Binding-site contacts:
Ligand atom C12 contacts residue TYR130 of chain 5.A at 3.5 Å (hydrophobic).
Ligand atom F64 contacts residue ARG173 of chain 1.A at 3.2 Å.
Ligand atom C22 contacts residue LEU56 of chain 5.A at 3.6 Å (hydrophobic).
Ligand atom C20 contacts residue ASN57 of chain 5.A at 3.5 Å.
Ligand atom F26 contacts residue LEU69 of chain 5.A at 3.4 Å.
Ligand atom N06 contacts residue ASN57 of chain 5.A at 2.9 Å (h-bond).
Ligand atom C12 contacts residue THR107 of chain 5.A at 3.5 Å.
Ligand atom C12 contacts residue ASN53 of chain 5.A at 3.2 Å.
Ligand atom C08 contacts residue THR107 of chain 5.A at 3.4 Å.
Ligand atom F26 contacts residue LYS70 of chain 5.A at 3.1 Å.
Ligand atom CL47 contacts residue ASN74 of chain 5.A at 3.0 Å.
Ligand atom C09 contacts residue THR107 of chain 5.A at 3.6 Å.
Ligand atom F26 contacts residue MET66 of chain 5.A at 3.6 Å.
Ligand atom F27 contacts residue MET66 of chain 5.A at 3.0 Å.
Ligand atom N43 contacts residue ASN57 of chain 5.A at 2.6 Å (h-bond).
Ligand atom C07 contacts residue THR107 of chain 5.A at 3.3 Å.
Ligand atom CL47 contacts residue ILE73 of chain 5.A at 3.4 Å.
Ligand atom C21 contacts residue LEU56 of chain 5.A at 3.5 Å (hydrophobic).
Ligand atom C19 contacts residue ASN53 of chain 5.A at 3.5 Å.
Ligand atom C44 contacts residue ASN57 of chain 5.A at 3.4 Å.
Ligand atom F26 contacts residue ILE73 of chain 5.A at 3.2 Å.
Ligand atom F27 contacts residue LEU56 of chain 5.A at 3.5 Å.
Ligand atom O57 contacts residue PRO38 of chain 1.A at 3.5 Å.
Ligand atom C04 contacts residue ASN53 of chain 5.A at 3.5 Å.
Ligand atom C23 contacts residue MET66 of chain 5.A at 3.3 Å (hydrophobic).
Ligand atom C32 contacts residue LYS70 of chain 5.A at 3.5 Å.
Ligand atom O51 contacts residue ASN74 of chain 5.A at 3.4 Å (h-bond).
Ligand atom C19 contacts residue ASN57 of chain 5.A at 3.1 Å.
Ligand atom C31 contacts residue LYS70 of chain 5.A at 3.5 Å.
Ligand atom C01 contacts residue ASN57 of chain 5.A at 3.4 Å.
Ligand atom F42 contacts residue LYS70 of chain 5.A at 3.0 Å.
Ligand atom C11 contacts residue TYR130 of chain 5.A at 3.4 Å (hydrophobic).
Ligand atom O50 contacts residue LYS70 of chain 5.A at 3.3 Å (salt-bridge).
Ligand atom O51 contacts residue LYS70 of chain 5.A at 3.4 Å.
Ligand atom C24 contacts residue LYS70 of chain 5.A at 3.5 Å.
Ligand atom C21 contacts residue ASN57 of chain 5.A at 3.0 Å.
Ligand atom O29 contacts residue LYS70 of chain 5.A at 3.0 Å (salt-bridge).
Ligand atom C39 contacts residue GLN63 of chain 5.A at 3.2 Å.
Ligand atom C02 contacts residue ASN57 of chain 5.A at 3.5 Å.
Ligand atom F41 contacts residue GLN63 of chain 5.A at 3.6 Å.

The protein below binds the small molecule below.
Small molecule (SMILES): CC(C)(C#Cc1ccc(-c2ccc(Cl)c3c(NS(C)(=O)=O)nn(CC(F)(F)F)c23)c([C@H](Cc2cc(F)cc(F)c2)NC(=O)Cn2nc(C(F)(F)F)c3c2C(F)(F)[C@@H]2C[C@H]32)n1)S(C)(=O)=O

Sequence of chain 1.A:
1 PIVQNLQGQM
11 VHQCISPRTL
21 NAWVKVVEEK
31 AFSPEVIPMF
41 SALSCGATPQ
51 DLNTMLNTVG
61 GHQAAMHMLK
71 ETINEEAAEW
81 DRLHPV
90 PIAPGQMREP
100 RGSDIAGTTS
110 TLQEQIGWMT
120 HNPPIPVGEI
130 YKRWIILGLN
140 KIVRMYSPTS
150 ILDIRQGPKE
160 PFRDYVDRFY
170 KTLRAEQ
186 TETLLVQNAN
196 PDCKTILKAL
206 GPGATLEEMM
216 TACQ

Sequence of chain 5.A:
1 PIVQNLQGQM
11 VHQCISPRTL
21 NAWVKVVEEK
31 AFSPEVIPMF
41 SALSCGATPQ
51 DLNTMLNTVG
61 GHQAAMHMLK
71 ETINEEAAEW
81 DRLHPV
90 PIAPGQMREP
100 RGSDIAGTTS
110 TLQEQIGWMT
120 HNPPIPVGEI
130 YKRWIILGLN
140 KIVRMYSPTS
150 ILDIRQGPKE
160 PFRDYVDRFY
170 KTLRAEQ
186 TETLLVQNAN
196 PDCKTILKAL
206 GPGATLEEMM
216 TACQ